Binding-site contacts:
Ligand atom O5 contacts residue ASN48 of chain 1.C at 2.4 Å (h-bond).
Ligand atom O6 contacts residue TYR15 of chain 1.C at 4.2 Å.
Ligand atom C3 contacts residue ASN48 of chain 1.C at 3.8 Å.
Ligand atom O5 contacts residue TYR15 of chain 1.C at 3.7 Å.
Ligand atom O7 contacts residue TYR15 of chain 1.C at 4.4 Å.
Ligand atom C1 contacts residue TYR15 of chain 1.C at 4.0 Å (hydrophobic).
Ligand atom C2 contacts residue ASN48 of chain 1.C at 2.4 Å.
Ligand atom C5 contacts residue ASN48 of chain 1.C at 3.7 Å.
Ligand atom C4 contacts residue ASN48 of chain 1.C at 4.2 Å.
Ligand atom O7 contacts residue ASN48 of chain 1.C at 4.1 Å.
Ligand atom C1 contacts residue ASN48 of chain 1.C at 1.4 Å.
Ligand atom O6 contacts residue ASN48 of chain 1.C at 4.2 Å.
Ligand atom C2 contacts residue TYR15 of chain 1.C at 4.3 Å (hydrophobic).
Ligand atom N2 contacts residue ASN48 of chain 1.C at 2.9 Å (h-bond).
Ligand atom C6 contacts residue TYR15 of chain 1.C at 4.0 Å (hydrophobic).
Ligand atom C7 contacts residue ASN48 of chain 1.C at 3.7 Å.

The protein below binds the small molecule below.
Small molecule (SMILES): CC(=O)N[C@@H]1[C@@H](O)[C@H](O)[C@@H](CO)O[C@H]1O

Sequence of chain 1.C:
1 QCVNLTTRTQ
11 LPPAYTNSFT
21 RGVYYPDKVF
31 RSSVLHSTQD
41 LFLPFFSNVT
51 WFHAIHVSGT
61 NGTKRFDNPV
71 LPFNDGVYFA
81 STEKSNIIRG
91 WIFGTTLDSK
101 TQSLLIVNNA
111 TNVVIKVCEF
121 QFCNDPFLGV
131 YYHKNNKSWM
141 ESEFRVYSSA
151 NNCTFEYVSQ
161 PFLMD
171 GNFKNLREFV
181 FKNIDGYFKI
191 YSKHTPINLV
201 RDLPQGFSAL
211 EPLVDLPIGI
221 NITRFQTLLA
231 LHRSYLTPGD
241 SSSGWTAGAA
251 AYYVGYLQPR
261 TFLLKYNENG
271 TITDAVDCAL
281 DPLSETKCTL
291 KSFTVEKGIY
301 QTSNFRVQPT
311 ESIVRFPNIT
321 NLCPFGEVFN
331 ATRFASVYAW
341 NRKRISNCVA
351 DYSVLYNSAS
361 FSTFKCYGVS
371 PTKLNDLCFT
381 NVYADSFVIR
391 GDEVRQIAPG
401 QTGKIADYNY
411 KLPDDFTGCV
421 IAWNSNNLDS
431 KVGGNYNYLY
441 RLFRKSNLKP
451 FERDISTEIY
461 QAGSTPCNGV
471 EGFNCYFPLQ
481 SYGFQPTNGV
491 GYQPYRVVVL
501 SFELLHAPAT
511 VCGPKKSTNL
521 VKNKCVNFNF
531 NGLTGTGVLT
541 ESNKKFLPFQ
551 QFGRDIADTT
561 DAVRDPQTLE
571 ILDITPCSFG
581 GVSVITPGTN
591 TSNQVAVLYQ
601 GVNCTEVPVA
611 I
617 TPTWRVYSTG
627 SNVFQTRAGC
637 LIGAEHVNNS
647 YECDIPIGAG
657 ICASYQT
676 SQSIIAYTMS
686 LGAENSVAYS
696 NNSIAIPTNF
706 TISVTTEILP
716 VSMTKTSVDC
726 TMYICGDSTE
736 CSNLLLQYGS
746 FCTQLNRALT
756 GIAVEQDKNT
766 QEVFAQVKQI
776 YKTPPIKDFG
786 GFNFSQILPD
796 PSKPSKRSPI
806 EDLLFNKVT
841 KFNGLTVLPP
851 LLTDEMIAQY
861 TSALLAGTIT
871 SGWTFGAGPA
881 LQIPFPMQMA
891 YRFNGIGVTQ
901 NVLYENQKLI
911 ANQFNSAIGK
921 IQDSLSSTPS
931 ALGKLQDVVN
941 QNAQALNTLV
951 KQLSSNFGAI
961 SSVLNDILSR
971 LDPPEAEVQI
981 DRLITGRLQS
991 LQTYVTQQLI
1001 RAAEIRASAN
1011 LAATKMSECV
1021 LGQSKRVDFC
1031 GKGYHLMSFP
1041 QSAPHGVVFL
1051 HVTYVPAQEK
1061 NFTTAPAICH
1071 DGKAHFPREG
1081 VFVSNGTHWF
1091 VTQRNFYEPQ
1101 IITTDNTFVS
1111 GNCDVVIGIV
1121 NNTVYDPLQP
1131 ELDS